The protein below binds the small molecule below.
Small molecule (SMILES): C[C@]12CCC(=O)C[C@@H]1CC[C@@H]1[C@@H]2CC[C@]2(C)[C@@H](O)CC[C@@H]12

Sequence of chain 1.A:
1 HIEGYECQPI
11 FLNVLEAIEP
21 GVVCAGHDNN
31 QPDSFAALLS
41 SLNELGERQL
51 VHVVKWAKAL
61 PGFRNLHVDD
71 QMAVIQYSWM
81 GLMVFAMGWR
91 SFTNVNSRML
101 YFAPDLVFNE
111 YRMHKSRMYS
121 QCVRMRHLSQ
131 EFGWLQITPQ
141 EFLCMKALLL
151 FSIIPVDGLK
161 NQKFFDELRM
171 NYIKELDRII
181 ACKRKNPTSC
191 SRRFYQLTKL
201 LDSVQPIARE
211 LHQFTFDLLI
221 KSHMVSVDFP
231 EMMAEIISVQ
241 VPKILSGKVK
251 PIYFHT

Binding-site contacts:
Ligand atom O17 contacts residue ASN43 of chain 1.A at 2.9 Å (h-bond).
Ligand atom C4 contacts residue MET83 of chain 1.A at 4.0 Å (hydrophobic).
Ligand atom C17 contacts residue LEU39 of chain 1.A at 4.0 Å (hydrophobic).
Ligand atom C13 contacts residue ASN43 of chain 1.A at 3.9 Å.
Ligand atom O3 contacts residue LEU45 of chain 1.A at 4.2 Å.
Ligand atom C16 contacts residue PHE214 of chain 1.A at 3.8 Å (hydrophobic).
Ligand atom C12 contacts residue ASN43 of chain 1.A at 3.5 Å.
Ligand atom C2 contacts residue LEU45 of chain 1.A at 3.7 Å (hydrophobic).
Ligand atom O3 contacts residue MET83 of chain 1.A at 4.0 Å.
Ligand atom C18 contacts residue MET80 of chain 1.A at 3.9 Å (hydrophobic).
Ligand atom C17 contacts residue ASN43 of chain 1.A at 3.3 Å.
Ligand atom C3 contacts residue MET83 of chain 1.A at 4.0 Å (hydrophobic).
Ligand atom O3 contacts residue PHE102 of chain 1.A at 3.5 Å.
Ligand atom C7 contacts residue LEU211 of chain 1.A at 4.1 Å (hydrophobic).
Ligand atom C11 contacts residue GLY46 of chain 1.A at 4.2 Å.
Ligand atom O17 contacts residue LEU218 of chain 1.A at 3.7 Å.
Ligand atom C6 contacts residue LEU211 of chain 1.A at 4.0 Å (hydrophobic).
Ligand atom C17 contacts residue THR215 of chain 1.A at 3.9 Å.
Ligand atom C16 contacts residue LEU39 of chain 1.A at 4.1 Å (hydrophobic).
Ligand atom C6 contacts residue MET125 of chain 1.A at 4.1 Å (hydrophobic).
Ligand atom C19 contacts residue MET83 of chain 1.A at 3.8 Å (hydrophobic).
Ligand atom C3 contacts residue PHE102 of chain 1.A at 3.8 Å (hydrophobic).
Ligand atom C2 contacts residue MET83 of chain 1.A at 4.0 Å (hydrophobic).
Ligand atom C18 contacts residue THR215 of chain 1.A at 3.5 Å.
Ligand atom C1 contacts residue LEU45 of chain 1.A at 3.7 Å (hydrophobic).
Ligand atom C11 contacts residue LEU42 of chain 1.A at 3.4 Å (hydrophobic).
Ligand atom O3 contacts residue MET87 of chain 1.A at 3.2 Å.
Ligand atom C9 contacts residue LEU42 of chain 1.A at 4.1 Å (hydrophobic).
Ligand atom C4 contacts residue MET87 of chain 1.A at 4.0 Å (hydrophobic).
Ligand atom C15 contacts residue LEU211 of chain 1.A at 4.0 Å (hydrophobic).
Ligand atom C4 contacts residue PHE102 of chain 1.A at 3.8 Å (hydrophobic).
Ligand atom C2 contacts residue GLN49 of chain 1.A at 4.0 Å.
Ligand atom C5 contacts residue PHE102 of chain 1.A at 3.6 Å (hydrophobic).
Ligand atom O17 contacts residue THR215 of chain 1.A at 2.8 Å (h-bond).
Ligand atom C6 contacts residue PHE102 of chain 1.A at 3.9 Å (hydrophobic).
Ligand atom C12 contacts residue LEU42 of chain 1.A at 3.4 Å (hydrophobic).
Ligand atom C16 contacts residue THR215 of chain 1.A at 3.9 Å.
Ligand atom O3 contacts residue ARG90 of chain 1.A at 3.0 Å (salt-bridge).
Ligand atom C3 contacts residue ARG90 of chain 1.A at 4.2 Å.
Ligand atom C3 contacts residue MET87 of chain 1.A at 4.0 Å (hydrophobic).